Sequence of chain 1.E:
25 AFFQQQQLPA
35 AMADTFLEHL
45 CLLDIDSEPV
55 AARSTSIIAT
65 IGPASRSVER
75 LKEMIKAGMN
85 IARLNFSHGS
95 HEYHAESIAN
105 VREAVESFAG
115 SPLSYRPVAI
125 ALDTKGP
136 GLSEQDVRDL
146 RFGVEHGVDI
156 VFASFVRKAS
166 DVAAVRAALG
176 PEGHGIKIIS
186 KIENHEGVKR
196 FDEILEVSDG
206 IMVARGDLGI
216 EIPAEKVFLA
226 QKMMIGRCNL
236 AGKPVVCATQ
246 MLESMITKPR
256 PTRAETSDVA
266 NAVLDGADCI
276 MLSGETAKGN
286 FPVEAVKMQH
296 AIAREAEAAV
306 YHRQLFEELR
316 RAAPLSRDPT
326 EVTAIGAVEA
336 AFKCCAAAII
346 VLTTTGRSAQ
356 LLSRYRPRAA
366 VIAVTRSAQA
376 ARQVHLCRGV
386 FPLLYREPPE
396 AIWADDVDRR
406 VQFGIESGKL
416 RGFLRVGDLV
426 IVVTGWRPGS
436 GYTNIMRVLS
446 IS

Binding-site contacts:
Ligand atom O1 contacts residue LYS186 of chain 1.E at 3.7 Å.
Ligand atom O3 contacts residue GLU188 of chain 1.E at 3.4 Å (salt-bridge).
Ligand atom O1 contacts residue MET207 of chain 1.E at 4.1 Å.
Ligand atom O1 contacts residue THR244 of chain 1.E at 3.8 Å.
Ligand atom O3 contacts residue MG1 of chain 1.EA at 2.1 Å.
Ligand atom O2 contacts residue GLY211 of chain 1.E at 3.1 Å (h-bond).
Ligand atom O4 contacts residue ALA209 of chain 1.E at 4.1 Å.
Ligand atom O3 contacts residue ASP212 of chain 1.E at 4.1 Å.
Ligand atom O4 contacts residue ASP212 of chain 1.E at 2.9 Å (salt-bridge).
Ligand atom O1 contacts residue MG1 of chain 1.EA at 4.0 Å.
Ligand atom C2 contacts residue GLU188 of chain 1.E at 3.6 Å.
Ligand atom C2 contacts residue MG1 of chain 1.EA at 2.9 Å.
Ligand atom C2 contacts residue THR244 of chain 1.E at 3.6 Å.
Ligand atom O3 contacts residue LYS186 of chain 1.E at 3.0 Å (salt-bridge).
Ligand atom O2 contacts residue ALA209 of chain 1.E at 3.4 Å.
Ligand atom O4 contacts residue MG1 of chain 1.EA at 2.3 Å.
Ligand atom O2 contacts residue ARG210 of chain 1.E at 3.7 Å.
Ligand atom O4 contacts residue GLY211 of chain 1.E at 3.7 Å.
Ligand atom C2 contacts residue GLY211 of chain 1.E at 3.9 Å.
Ligand atom O1 contacts residue ARG87 of chain 1.E at 4.0 Å.
Ligand atom C2 contacts residue ASP212 of chain 1.E at 3.9 Å.
Ligand atom O2 contacts residue MG1 of chain 1.EA at 4.1 Å.
Ligand atom C2 contacts residue ALA209 of chain 1.E at 3.6 Å (hydrophobic).
Ligand atom O1 contacts residue ALA209 of chain 1.E at 4.2 Å.
Ligand atom O4 contacts residue GLU188 of chain 1.E at 3.2 Å (salt-bridge).
Ligand atom C1 contacts residue ALA209 of chain 1.E at 4.0 Å (hydrophobic).
Ligand atom O2 contacts residue ASP212 of chain 1.E at 4.0 Å.
Ligand atom C1 contacts residue LYS186 of chain 1.E at 3.6 Å.
Ligand atom O1 contacts residue MET276 of chain 1.E at 4.2 Å.
Ligand atom O2 contacts residue THR244 of chain 1.E at 2.6 Å (h-bond).
Ligand atom C1 contacts residue MG1 of chain 1.EA at 2.8 Å.
Ligand atom C1 contacts residue THR244 of chain 1.E at 4.2 Å.
Ligand atom O3 contacts residue ARG87 of chain 1.E at 4.5 Å.
Ligand atom C1 contacts residue GLU188 of chain 1.E at 3.8 Å.

A protein and the small-molecule ligand that binds it are described below.
Small molecule (SMILES): O=C([O-])C(=O)[O-]